Sequence of chain 1.N:
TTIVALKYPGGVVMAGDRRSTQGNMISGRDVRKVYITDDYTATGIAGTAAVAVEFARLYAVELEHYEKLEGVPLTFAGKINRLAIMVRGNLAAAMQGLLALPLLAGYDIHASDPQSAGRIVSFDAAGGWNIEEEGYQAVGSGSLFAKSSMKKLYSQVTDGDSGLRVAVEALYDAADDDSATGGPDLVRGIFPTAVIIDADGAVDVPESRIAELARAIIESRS

Binding-site contacts:
Ligand atom C2 contacts residue GLN22 of chain 1.N at 4.2 Å.
Ligand atom C3 contacts residue ASN1 of chain 1.IA at 3.8 Å.
Ligand atom C5 contacts residue ALA125 of chain 1.L at 4.3 Å (hydrophobic).
Ligand atom O8 contacts residue ASN1 of chain 1.IA at 4.1 Å.
Ligand atom C2 contacts residue ASN1 of chain 1.IA at 2.4 Å.
Ligand atom C1 contacts residue ASN1 of chain 1.IA at 1.4 Å.
Ligand atom C2 contacts residue ASP124 of chain 1.L at 3.5 Å.
Ligand atom C1 contacts residue ASP124 of chain 1.L at 3.8 Å.
Ligand atom O contacts residue GLN2 of chain 1.IA at 3.5 Å (h-bond).
Ligand atom O8 contacts residue GLN22 of chain 1.N at 3.9 Å.
Ligand atom C1 contacts residue GLN22 of chain 1.N at 3.6 Å.
Ligand atom O contacts residue ASN1 of chain 1.IA at 2.4 Å (h-bond).
Ligand atom C4 contacts residue ALA126 of chain 1.L at 3.7 Å (hydrophobic).
Ligand atom C5 contacts residue LEU91 of chain 1.L at 4.4 Å (hydrophobic).
Ligand atom O contacts residue GLN22 of chain 1.N at 3.6 Å.
Ligand atom C4 contacts residue ALA125 of chain 1.L at 4.1 Å (hydrophobic).
Ligand atom C1 contacts residue GLN2 of chain 1.IA at 4.0 Å.

Sequence of chain 1.IA:
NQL

The small molecule below binds the protein below.
Small molecule (SMILES): CCCCCCCCC[C@@H](O)CC(=O)O

Sequence of chain 1.L:
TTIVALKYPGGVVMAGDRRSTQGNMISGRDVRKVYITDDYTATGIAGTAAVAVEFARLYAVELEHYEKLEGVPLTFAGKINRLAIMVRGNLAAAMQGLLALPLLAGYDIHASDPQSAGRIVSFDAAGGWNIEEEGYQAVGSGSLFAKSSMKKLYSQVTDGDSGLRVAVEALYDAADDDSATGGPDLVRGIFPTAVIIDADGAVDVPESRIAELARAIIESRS